Binding-site contacts:
Ligand atom O7 contacts residue VAL60 of chain 1.A at 3.8 Å.
Ligand atom C1 contacts residue THR79 of chain 1.A at 4.0 Å.
Ligand atom O7 contacts residue ASN77 of chain 1.A at 2.9 Å (h-bond).
Ligand atom C7 contacts residue ASN77 of chain 1.A at 3.3 Å.
Ligand atom O7 contacts residue PHE75 of chain 1.A at 4.1 Å.
Ligand atom C3 contacts residue ASN77 of chain 1.A at 3.9 Å.
Ligand atom C5 contacts residue THR79 of chain 1.A at 4.0 Å.
Ligand atom C8 contacts residue ASN77 of chain 1.A at 4.4 Å.
Ligand atom C4 contacts residue ASN77 of chain 1.A at 4.3 Å.
Ligand atom C4 contacts residue THR79 of chain 1.A at 4.5 Å.
Ligand atom O5 contacts residue THR79 of chain 1.A at 3.1 Å.
Ligand atom C1 contacts residue ASN77 of chain 1.A at 1.4 Å.
Ligand atom N2 contacts residue ASN77 of chain 1.A at 3.0 Å (h-bond).
Ligand atom C7 contacts residue VAL60 of chain 1.A at 4.5 Å (hydrophobic).
Ligand atom C6 contacts residue THR79 of chain 1.A at 3.9 Å.
Ligand atom O6 contacts residue THR79 of chain 1.A at 2.9 Å.
Ligand atom C2 contacts residue ASN77 of chain 1.A at 2.6 Å.
Ligand atom C5 contacts residue ASN77 of chain 1.A at 3.6 Å.
Ligand atom O5 contacts residue ASN77 of chain 1.A at 2.4 Å (h-bond).

Sequence of chain 1.A:
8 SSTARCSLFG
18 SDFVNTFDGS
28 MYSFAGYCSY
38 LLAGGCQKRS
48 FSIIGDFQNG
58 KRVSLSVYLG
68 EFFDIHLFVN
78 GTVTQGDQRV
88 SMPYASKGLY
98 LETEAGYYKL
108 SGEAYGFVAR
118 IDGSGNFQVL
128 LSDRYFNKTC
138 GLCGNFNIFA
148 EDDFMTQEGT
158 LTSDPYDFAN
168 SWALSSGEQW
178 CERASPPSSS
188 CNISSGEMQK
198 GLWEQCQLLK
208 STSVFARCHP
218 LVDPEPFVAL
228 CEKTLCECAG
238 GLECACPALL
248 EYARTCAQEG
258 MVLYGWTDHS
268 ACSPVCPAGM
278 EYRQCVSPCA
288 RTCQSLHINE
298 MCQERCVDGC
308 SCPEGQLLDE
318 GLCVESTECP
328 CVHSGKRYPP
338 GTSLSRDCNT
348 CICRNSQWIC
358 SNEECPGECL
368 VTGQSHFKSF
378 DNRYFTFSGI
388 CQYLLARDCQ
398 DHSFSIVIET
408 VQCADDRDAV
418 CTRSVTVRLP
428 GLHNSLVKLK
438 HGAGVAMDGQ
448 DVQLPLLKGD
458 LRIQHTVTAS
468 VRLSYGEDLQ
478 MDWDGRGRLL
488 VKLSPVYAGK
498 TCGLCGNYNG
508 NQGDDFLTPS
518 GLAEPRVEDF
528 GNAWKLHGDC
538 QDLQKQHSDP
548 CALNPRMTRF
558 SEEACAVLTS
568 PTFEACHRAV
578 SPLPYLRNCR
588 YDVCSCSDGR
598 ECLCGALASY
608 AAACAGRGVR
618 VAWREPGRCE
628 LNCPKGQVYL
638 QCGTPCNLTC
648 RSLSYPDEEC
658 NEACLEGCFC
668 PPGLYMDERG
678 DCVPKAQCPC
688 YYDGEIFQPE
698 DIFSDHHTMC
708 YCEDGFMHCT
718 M

This small molecule binds to this protein.
Small molecule (SMILES): CC(=O)N[C@@H]1[C@@H](O)[C@H](O)[C@@H](CO)O[C@H]1O